Sequence of chain 1.A:
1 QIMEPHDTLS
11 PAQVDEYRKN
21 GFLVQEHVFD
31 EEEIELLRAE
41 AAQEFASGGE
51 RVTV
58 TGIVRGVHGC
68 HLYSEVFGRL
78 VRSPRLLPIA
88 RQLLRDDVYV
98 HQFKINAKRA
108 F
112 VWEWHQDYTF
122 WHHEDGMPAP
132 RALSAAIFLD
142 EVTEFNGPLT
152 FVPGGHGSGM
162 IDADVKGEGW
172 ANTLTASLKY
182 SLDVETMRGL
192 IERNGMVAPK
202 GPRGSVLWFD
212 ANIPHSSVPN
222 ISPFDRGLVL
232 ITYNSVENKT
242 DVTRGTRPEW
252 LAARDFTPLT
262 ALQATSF

Binding-site contacts:
Ligand atom C5 contacts residue ARG38 of chain 1.A at 4.3 Å.
Ligand atom O3 contacts residue ALA104 of chain 1.A at 3.7 Å.
Ligand atom O4 contacts residue ASP226 of chain 1.A at 3.0 Å.
Ligand atom O1 contacts residue ALA41 of chain 1.A at 4.2 Å.
Ligand atom C4 contacts residue LEU140 of chain 1.A at 3.8 Å (hydrophobic).
Ligand atom O3 contacts residue LYS105 of chain 1.A at 4.3 Å.
Ligand atom O2 contacts residue ALA42 of chain 1.A at 3.7 Å.
Ligand atom C4 contacts residue GLY228 of chain 1.A at 3.4 Å.
Ligand atom O2 contacts residue ARG38 of chain 1.A at 2.9 Å (salt-bridge).
Ligand atom C1 contacts residue ALA42 of chain 1.A at 3.9 Å (hydrophobic).
Ligand atom O5 contacts residue ALA104 of chain 1.A at 4.3 Å.
Ligand atom O3 contacts residue GLY228 of chain 1.A at 3.5 Å.
Ligand atom O4 contacts residue GLY228 of chain 1.A at 4.0 Å.
Ligand atom O5 contacts residue ILE102 of chain 1.A at 4.4 Å.
Ligand atom C5 contacts residue ASP141 of chain 1.A at 3.4 Å.
Ligand atom O3 contacts residue ASP141 of chain 1.A at 4.2 Å.
Ligand atom O3 contacts residue ASP226 of chain 1.A at 3.8 Å.
Ligand atom C5 contacts residue GLY228 of chain 1.A at 3.5 Å.
Ligand atom C3 contacts residue LEU140 of chain 1.A at 4.1 Å (hydrophobic).
Ligand atom O5 contacts residue ALA41 of chain 1.A at 4.1 Å.
Ligand atom O4 contacts residue ASP141 of chain 1.A at 2.9 Å (salt-bridge).
Ligand atom C2 contacts residue ALA41 of chain 1.A at 4.1 Å (hydrophobic).
Ligand atom C5 contacts residue ARG106 of chain 1.A at 4.1 Å.
Ligand atom C5 contacts residue ASP226 of chain 1.A at 3.8 Å.
Ligand atom C4 contacts residue ASP141 of chain 1.A at 3.5 Å.
Ligand atom O5 contacts residue PHE45 of chain 1.A at 3.5 Å.
Ligand atom O3 contacts residue ARG106 of chain 1.A at 3.5 Å (salt-bridge).
Ligand atom C4 contacts residue ARG38 of chain 1.A at 3.7 Å.
Ligand atom O2 contacts residue ALA41 of chain 1.A at 4.2 Å.
Ligand atom C2 contacts residue PHE45 of chain 1.A at 4.5 Å (hydrophobic).
Ligand atom O4 contacts residue ARG38 of chain 1.A at 3.6 Å (salt-bridge).
Ligand atom O1 contacts residue ALA42 of chain 1.A at 3.6 Å.
Ligand atom C1 contacts residue ALA41 of chain 1.A at 4.1 Å (hydrophobic).
Ligand atom O1 contacts residue PHE45 of chain 1.A at 3.8 Å.
Ligand atom C3 contacts residue ARG38 of chain 1.A at 3.8 Å.
Ligand atom O4 contacts residue ARG106 of chain 1.A at 4.1 Å.
Ligand atom C1 contacts residue ARG38 of chain 1.A at 3.8 Å.

A protein and the small-molecule ligand that binds it are described below.
Small molecule (SMILES): O=C(O)CCC(=O)C(=O)O